A small-molecule ligand and the protein it binds are described below.
Small molecule (SMILES): CC(C)c1cccc(C(C)C)c1O

Sequence of chain 13.A:
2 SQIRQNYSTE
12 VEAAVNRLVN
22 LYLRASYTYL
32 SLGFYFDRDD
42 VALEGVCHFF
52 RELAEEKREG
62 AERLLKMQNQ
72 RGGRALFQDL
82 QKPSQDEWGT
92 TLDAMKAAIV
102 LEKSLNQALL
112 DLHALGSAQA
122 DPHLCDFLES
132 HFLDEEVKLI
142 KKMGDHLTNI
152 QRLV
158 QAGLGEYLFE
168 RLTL

Binding-site contacts:
Ligand atom C4 contacts residue TYR28 of chain 10.A at 3.6 Å (hydrophobic).
Ligand atom C8 contacts residue PFL1 of chain 13.H at 3.7 Å.
Ligand atom C8 contacts residue ARG59 of chain 13.A at 3.5 Å.
Ligand atom C9 contacts residue PFL1 of chain 13.H at 3.1 Å.
Ligand atom C10 contacts residue PFL1 of chain 13.H at 1.3 Å.
Ligand atom C1 contacts residue ARG59 of chain 13.A at 4.3 Å.
Ligand atom C12 contacts residue LEU24 of chain 10.A at 3.7 Å (hydrophobic).
Ligand atom C12 contacts residue PFL1 of chain 13.H at 1.0 Å.
Ligand atom C9 contacts residue ARG59 of chain 10.A at 3.5 Å.
Ligand atom C5 contacts residue PFL1 of chain 13.H at 1.4 Å.
Ligand atom C9 contacts residue ARG59 of chain 13.A at 3.7 Å.
Ligand atom C5 contacts residue LEU81 of chain 13.A at 3.7 Å (hydrophobic).
Ligand atom C7 contacts residue PFL1 of chain 13.H at 2.9 Å.
Ligand atom C3 contacts residue TYR28 of chain 10.A at 3.6 Å (hydrophobic).
Ligand atom C3 contacts residue SER27 of chain 10.A at 3.9 Å.
Ligand atom C4 contacts residue PFL1 of chain 13.H at 1.0 Å.
Ligand atom C9 contacts residue ALA55 of chain 10.A at 3.8 Å (hydrophobic).
Ligand atom C12 contacts residue TYR28 of chain 13.A at 3.9 Å (hydrophobic).
Ligand atom O1 contacts residue PFL1 of chain 13.H at 0.6 Å (h-bond).
Ligand atom C12 contacts residue LEU81 of chain 10.A at 3.9 Å (hydrophobic).
Ligand atom C11 contacts residue TYR28 of chain 13.A at 3.6 Å (hydrophobic).
Ligand atom C8 contacts residue LEU31 of chain 10.A at 3.9 Å (hydrophobic).
Ligand atom O1 contacts residue ARG59 of chain 13.A at 3.5 Å.
Ligand atom C4 contacts residue LEU81 of chain 13.A at 4.0 Å (hydrophobic).
Ligand atom C2 contacts residue PFL1 of chain 13.H at 1.4 Å.
Ligand atom C11 contacts residue SER27 of chain 13.A at 3.4 Å.
Ligand atom C1 contacts residue PFL1 of chain 13.H at 1.3 Å.
Ligand atom C9 contacts residue SER27 of chain 10.A at 2.7 Å.
Ligand atom C2 contacts residue SER27 of chain 10.A at 3.4 Å.
Ligand atom C3 contacts residue PFL1 of chain 13.H at 1.5 Å.
Ligand atom C8 contacts residue GLU63 of chain 13.A at 3.4 Å.
Ligand atom C6 contacts residue PFL1 of chain 13.H at 0.2 Å.
Ligand atom C11 contacts residue LEU24 of chain 13.A at 3.5 Å (hydrophobic).
Ligand atom C7 contacts residue ARG59 of chain 13.A at 4.1 Å.
Ligand atom C1 contacts residue SER27 of chain 10.A at 4.1 Å.
Ligand atom C7 contacts residue SER27 of chain 10.A at 2.9 Å.
Ligand atom C10 contacts residue SER27 of chain 13.A at 4.3 Å.
Ligand atom C5 contacts residue LEU81 of chain 10.A at 4.0 Å (hydrophobic).
Ligand atom C11 contacts residue PFL1 of chain 13.H at 1.7 Å.
Ligand atom O1 contacts residue ARG59 of chain 10.A at 3.3 Å.

Sequence of chain 10.A:
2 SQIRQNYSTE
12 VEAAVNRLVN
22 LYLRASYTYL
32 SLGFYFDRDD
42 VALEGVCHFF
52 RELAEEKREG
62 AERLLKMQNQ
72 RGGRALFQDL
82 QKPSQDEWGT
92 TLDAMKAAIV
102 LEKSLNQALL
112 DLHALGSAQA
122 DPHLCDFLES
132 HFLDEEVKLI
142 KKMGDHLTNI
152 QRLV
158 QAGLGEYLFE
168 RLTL